This small molecule binds to this protein.
Small molecule (SMILES): CC(C)(C)n1nc(Cc2cccc(Br)c2)c2c(N)ncnc21

Sequence of chain 1.A:
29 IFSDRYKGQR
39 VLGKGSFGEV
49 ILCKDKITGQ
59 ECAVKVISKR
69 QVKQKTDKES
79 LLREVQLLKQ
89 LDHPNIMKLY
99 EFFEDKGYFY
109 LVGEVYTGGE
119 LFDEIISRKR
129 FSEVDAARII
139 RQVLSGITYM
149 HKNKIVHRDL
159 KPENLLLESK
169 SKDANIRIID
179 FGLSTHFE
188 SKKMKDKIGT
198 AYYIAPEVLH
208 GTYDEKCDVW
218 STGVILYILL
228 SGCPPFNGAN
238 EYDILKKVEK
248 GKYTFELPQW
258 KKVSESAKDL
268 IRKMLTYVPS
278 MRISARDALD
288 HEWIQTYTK

Binding-site contacts:
Ligand atom C2 contacts residue VAL113 of chain 1.A at 3.8 Å (hydrophobic).
Ligand atom C4 contacts residue LEU164 of chain 1.A at 4.1 Å (hydrophobic).
Ligand atom N3 contacts residue ALA61 of chain 1.A at 4.2 Å.
Ligand atom C4 contacts residue ALA61 of chain 1.A at 4.0 Å (hydrophobic).
Ligand atom CAP contacts residue MET95 of chain 1.A at 3.5 Å (hydrophobic).
Ligand atom C2 contacts residue TYR114 of chain 1.A at 3.2 Å (hydrophobic).
Ligand atom CAN contacts residue GLY43 of chain 1.A at 4.1 Å.
Ligand atom N3 contacts residue VAL113 of chain 1.A at 3.6 Å.
Ligand atom C5 contacts residue LEU164 of chain 1.A at 3.8 Å (hydrophobic).
Ligand atom N1 contacts residue LEU164 of chain 1.A at 4.0 Å.
Ligand atom CAM contacts residue GLY41 of chain 1.A at 4.0 Å.
Ligand atom N3 contacts residue TYR114 of chain 1.A at 3.0 Å (h-bond).
Ligand atom CAM contacts residue VAL48 of chain 1.A at 3.7 Å (hydrophobic).
Ligand atom N3 contacts residue GLU112 of chain 1.A at 3.9 Å.
Ligand atom NAJ contacts residue LEU164 of chain 1.A at 4.2 Å.
Ligand atom CAM contacts residue LEU40 of chain 1.A at 3.7 Å (hydrophobic).
Ligand atom CAH contacts residue ILE177 of chain 1.A at 4.0 Å (hydrophobic).
Ligand atom NAG contacts residue MET95 of chain 1.A at 3.2 Å (h-bond).
Ligand atom C2 contacts residue LEU164 of chain 1.A at 4.2 Å (hydrophobic).
Ligand atom CAO contacts residue MET95 of chain 1.A at 3.5 Å (hydrophobic).
Ligand atom C4 contacts residue GLU112 of chain 1.A at 3.8 Å.
Ligand atom NAG contacts residue TYR114 of chain 1.A at 3.6 Å.
Ligand atom C6 contacts residue VAL48 of chain 1.A at 4.2 Å (hydrophobic).
Ligand atom NAG contacts residue ILE177 of chain 1.A at 4.2 Å.
Ligand atom NAI contacts residue VAL48 of chain 1.A at 3.5 Å.
Ligand atom NAJ contacts residue VAL48 of chain 1.A at 3.9 Å.
Ligand atom NAI contacts residue ILE177 of chain 1.A at 3.8 Å.
Ligand atom NAG contacts residue VAL113 of chain 1.A at 4.2 Å.
Ligand atom N1 contacts residue TYR114 of chain 1.A at 4.1 Å.
Ligand atom NAG contacts residue GLU112 of chain 1.A at 2.9 Å (salt-bridge).
Ligand atom C4 contacts residue TYR114 of chain 1.A at 4.1 Å (hydrophobic).
Ligand atom CAK contacts residue VAL48 of chain 1.A at 4.1 Å (hydrophobic).
Ligand atom CAH contacts residue VAL48 of chain 1.A at 4.2 Å (hydrophobic).
Ligand atom CAO contacts residue ILE177 of chain 1.A at 3.8 Å (hydrophobic).
Ligand atom C6 contacts residue LEU164 of chain 1.A at 3.8 Å (hydrophobic).
Ligand atom CAN contacts residue VAL48 of chain 1.A at 3.6 Å (hydrophobic).
Ligand atom NAG contacts residue ALA61 of chain 1.A at 4.0 Å.
Ligand atom N3 contacts residue LEU164 of chain 1.A at 4.3 Å.
Ligand atom CAN contacts residue LYS42 of chain 1.A at 3.6 Å.
Ligand atom CAL contacts residue LEU164 of chain 1.A at 4.2 Å (hydrophobic).